Sequence of chain 1.A:
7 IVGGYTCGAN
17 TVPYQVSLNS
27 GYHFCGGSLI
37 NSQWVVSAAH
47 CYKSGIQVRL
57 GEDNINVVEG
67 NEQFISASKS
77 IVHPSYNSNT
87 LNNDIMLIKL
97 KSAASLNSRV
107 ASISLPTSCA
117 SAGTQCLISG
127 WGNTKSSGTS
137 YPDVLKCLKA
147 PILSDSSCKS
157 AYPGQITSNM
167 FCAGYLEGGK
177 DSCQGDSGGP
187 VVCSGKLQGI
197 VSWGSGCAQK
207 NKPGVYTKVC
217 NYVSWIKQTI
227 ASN

A protein and the small-molecule ligand that binds it are described below.
Small molecule (SMILES): COB(O)[C@H](CCCC[NH3+])NC(=O)[C@@H](NC(=O)[C@H](C)NC(=O)OC(C)(C)C)C(C)C

Binding-site contacts:
Ligand atom O21 contacts residue GLY181 of chain 1.A at 2.9 Å (h-bond).
Ligand atom CA1 contacts residue SER198 of chain 1.A at 3.6 Å.
Ligand atom O21 contacts residue SER183 of chain 1.A at 2.4 Å (h-bond).
Ligand atom O21 contacts residue GLN180 of chain 1.A at 3.7 Å.
Ligand atom CG2 contacts residue HIS46 of chain 1.A at 3.7 Å.
Ligand atom O4 contacts residue SER183 of chain 1.A at 2.4 Å (h-bond).
Ligand atom CE contacts residue GLY202 of chain 1.A at 3.7 Å.
Ligand atom CA contacts residue GLY200 of chain 1.A at 3.6 Å.
Ligand atom O4 contacts residue HIS46 of chain 1.A at 3.1 Å (h-bond).
Ligand atom NZ contacts residue SER178 of chain 1.A at 3.1 Å (h-bond).
Ligand atom C2 contacts residue SER201 of chain 1.A at 3.1 Å.
Ligand atom N contacts residue GLY200 of chain 1.A at 2.7 Å (h-bond).
Ligand atom CB2 contacts residue CYS179 of chain 1.A at 3.6 Å (hydrophobic).
Ligand atom C6 contacts residue SER183 of chain 1.A at 3.2 Å.
Ligand atom CA2 contacts residue SER183 of chain 1.A at 2.6 Å.
Ligand atom C4 contacts residue GLY200 of chain 1.A at 3.6 Å.
Ligand atom CG contacts residue GLN180 of chain 1.A at 3.7 Å.
Ligand atom CE contacts residue GLY200 of chain 1.A at 3.7 Å.
Ligand atom CE contacts residue TRP199 of chain 1.A at 3.7 Å (hydrophobic).
Ligand atom B contacts residue SER183 of chain 1.A at 1.6 Å.
Ligand atom C6 contacts residue GLY181 of chain 1.A at 3.1 Å.
Ligand atom CB2 contacts residue SER183 of chain 1.A at 3.1 Å.
Ligand atom B contacts residue HIS46 of chain 1.A at 3.5 Å.
Ligand atom O21 contacts residue ASP182 of chain 1.A at 3.5 Å (salt-bridge).
Ligand atom O2 contacts residue GLY200 of chain 1.A at 3.5 Å (h-bond).
Ligand atom CD contacts residue SER178 of chain 1.A at 3.7 Å.
Ligand atom CG1 contacts residue HIS46 of chain 1.A at 3.6 Å.
Ligand atom N2 contacts residue SER183 of chain 1.A at 3.0 Å (h-bond).
Ligand atom O contacts residue TRP199 of chain 1.A at 3.1 Å.
Ligand atom CE contacts residue SER178 of chain 1.A at 3.6 Å.
Ligand atom O3 contacts residue GLN180 of chain 1.A at 3.0 Å (h-bond).
Ligand atom O contacts residue GLY200 of chain 1.A at 2.9 Å (h-bond).
Ligand atom N2 contacts residue SER198 of chain 1.A at 3.2 Å (h-bond).
Ligand atom C contacts residue GLY200 of chain 1.A at 3.5 Å.
Ligand atom C4 contacts residue TRP199 of chain 1.A at 3.8 Å (hydrophobic).
Ligand atom CG2 contacts residue LEU87 of chain 1.A at 3.6 Å (hydrophobic).
Ligand atom C2 contacts residue GLN161 of chain 1.A at 3.7 Å.
Ligand atom C6 contacts residue PHE30 of chain 1.A at 3.7 Å (hydrophobic).
Ligand atom NZ contacts residue GLY210 of chain 1.A at 3.7 Å.
Ligand atom NZ contacts residue ASP177 of chain 1.A at 3.4 Å (salt-bridge).